Sequence of chain 1.F:
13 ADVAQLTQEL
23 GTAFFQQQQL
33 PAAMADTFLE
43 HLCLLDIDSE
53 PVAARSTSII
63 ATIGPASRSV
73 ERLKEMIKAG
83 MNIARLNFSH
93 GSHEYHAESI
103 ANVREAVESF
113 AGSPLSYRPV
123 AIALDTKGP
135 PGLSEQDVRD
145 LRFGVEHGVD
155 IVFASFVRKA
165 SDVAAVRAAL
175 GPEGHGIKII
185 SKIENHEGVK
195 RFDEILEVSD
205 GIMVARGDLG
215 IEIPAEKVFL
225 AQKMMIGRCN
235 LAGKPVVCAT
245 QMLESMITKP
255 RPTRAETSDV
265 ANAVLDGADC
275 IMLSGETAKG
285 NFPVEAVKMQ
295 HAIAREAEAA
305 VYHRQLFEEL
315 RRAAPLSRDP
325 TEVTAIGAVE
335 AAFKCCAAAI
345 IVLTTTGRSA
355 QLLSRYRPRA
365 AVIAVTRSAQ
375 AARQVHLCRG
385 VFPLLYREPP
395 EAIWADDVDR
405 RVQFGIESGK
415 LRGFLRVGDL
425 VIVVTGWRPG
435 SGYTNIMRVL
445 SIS

This protein binds this small molecule.
Small molecule (SMILES): O=P(O)(O)OC[C@H]1O[C@](O)(COP(=O)(O)O)[C@@H](O)[C@@H]1O

Binding-site contacts:
Ligand atom P1 contacts residue ARG405 of chain 1.F at 3.6 Å.
Ligand atom O3P contacts residue ARG405 of chain 1.F at 2.8 Å (salt-bridge).
Ligand atom C3 contacts residue ARG432 of chain 1.F at 3.3 Å.
Ligand atom O5P contacts residue THR348 of chain 1.F at 3.6 Å.
Ligand atom O1P contacts residue PRO433 of chain 1.F at 3.6 Å.
Ligand atom O6P contacts residue THR348 of chain 1.F at 2.5 Å (h-bond).
Ligand atom O2 contacts residue GLY430 of chain 1.F at 3.5 Å (h-bond).
Ligand atom O4 contacts residue THR438 of chain 1.F at 3.5 Å (h-bond).
Ligand atom C3 contacts residue GLY434 of chain 1.F at 3.5 Å.
Ligand atom O5P contacts residue THR349 of chain 1.F at 3.3 Å (h-bond).
Ligand atom O4P contacts residue GLY436 of chain 1.F at 2.9 Å (h-bond).
Ligand atom O3 contacts residue ARG432 of chain 1.F at 2.7 Å (salt-bridge).
Ligand atom O2P contacts residue ARG405 of chain 1.F at 2.6 Å (salt-bridge).
Ligand atom O6 contacts residue SER435 of chain 1.F at 3.8 Å.
Ligand atom O4P contacts residue SER435 of chain 1.F at 3.6 Å.
Ligand atom O6 contacts residue THR349 of chain 1.F at 3.1 Å (h-bond).
Ligand atom C5 contacts residue GLY434 of chain 1.F at 3.5 Å.
Ligand atom C6 contacts residue LEU347 of chain 1.F at 3.6 Å (hydrophobic).
Ligand atom O4 contacts residue GLY434 of chain 1.F at 2.6 Å (h-bond).
Ligand atom P2 contacts residue THR348 of chain 1.F at 3.5 Å.
Ligand atom O4P contacts residue SER353 of chain 1.F at 3.7 Å.
Ligand atom O3P contacts residue TRP398 of chain 1.F at 2.8 Å (h-bond).
Ligand atom O6 contacts residue THR348 of chain 1.F at 3.6 Å.
Ligand atom O5P contacts residue SER435 of chain 1.F at 3.0 Å (h-bond).
Ligand atom O3 contacts residue GLY430 of chain 1.F at 3.2 Å.
Ligand atom O6P contacts residue ARG352 of chain 1.F at 3.9 Å.
Ligand atom C6 contacts residue THR438 of chain 1.F at 3.5 Å.
Ligand atom O4 contacts residue GLY436 of chain 1.F at 3.7 Å.
Ligand atom O3 contacts residue TRP398 of chain 1.F at 3.7 Å.
Ligand atom O1 contacts residue GLY434 of chain 1.F at 3.7 Å.
Ligand atom O4 contacts residue TYR437 of chain 1.F at 2.9 Å (h-bond).
Ligand atom O1P contacts residue GLY434 of chain 1.F at 2.9 Å (h-bond).
Ligand atom O2 contacts residue LEU347 of chain 1.F at 3.5 Å.
Ligand atom P2 contacts residue SER353 of chain 1.F at 3.6 Å.
Ligand atom C6 contacts residue SER353 of chain 1.F at 3.7 Å.
Ligand atom C4 contacts residue GLY434 of chain 1.F at 3.4 Å.
Ligand atom P2 contacts residue THR349 of chain 1.F at 3.7 Å.
Ligand atom O5 contacts residue LEU347 of chain 1.F at 3.8 Å.
Ligand atom O6P contacts residue SER353 of chain 1.F at 2.6 Å (h-bond).
Ligand atom O5P contacts residue THR350 of chain 1.F at 2.7 Å (h-bond).